Sequence of chain 1.D:
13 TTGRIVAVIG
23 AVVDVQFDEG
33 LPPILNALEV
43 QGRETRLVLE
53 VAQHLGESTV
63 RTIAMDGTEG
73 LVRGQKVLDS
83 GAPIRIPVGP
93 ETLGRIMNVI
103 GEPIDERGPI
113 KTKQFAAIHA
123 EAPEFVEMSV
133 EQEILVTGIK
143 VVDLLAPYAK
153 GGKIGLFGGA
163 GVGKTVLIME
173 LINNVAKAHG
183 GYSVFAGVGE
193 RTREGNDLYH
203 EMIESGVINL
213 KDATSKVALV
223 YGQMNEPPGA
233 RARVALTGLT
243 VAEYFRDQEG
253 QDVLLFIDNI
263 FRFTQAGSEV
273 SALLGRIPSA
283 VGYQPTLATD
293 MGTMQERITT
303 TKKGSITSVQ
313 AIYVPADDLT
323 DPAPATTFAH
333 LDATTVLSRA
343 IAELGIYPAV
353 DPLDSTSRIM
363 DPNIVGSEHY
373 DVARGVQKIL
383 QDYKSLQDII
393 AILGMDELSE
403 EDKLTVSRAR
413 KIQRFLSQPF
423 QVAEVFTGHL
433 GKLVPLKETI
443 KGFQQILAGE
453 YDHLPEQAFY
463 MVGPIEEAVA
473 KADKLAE

Sequence of chain 1.A:
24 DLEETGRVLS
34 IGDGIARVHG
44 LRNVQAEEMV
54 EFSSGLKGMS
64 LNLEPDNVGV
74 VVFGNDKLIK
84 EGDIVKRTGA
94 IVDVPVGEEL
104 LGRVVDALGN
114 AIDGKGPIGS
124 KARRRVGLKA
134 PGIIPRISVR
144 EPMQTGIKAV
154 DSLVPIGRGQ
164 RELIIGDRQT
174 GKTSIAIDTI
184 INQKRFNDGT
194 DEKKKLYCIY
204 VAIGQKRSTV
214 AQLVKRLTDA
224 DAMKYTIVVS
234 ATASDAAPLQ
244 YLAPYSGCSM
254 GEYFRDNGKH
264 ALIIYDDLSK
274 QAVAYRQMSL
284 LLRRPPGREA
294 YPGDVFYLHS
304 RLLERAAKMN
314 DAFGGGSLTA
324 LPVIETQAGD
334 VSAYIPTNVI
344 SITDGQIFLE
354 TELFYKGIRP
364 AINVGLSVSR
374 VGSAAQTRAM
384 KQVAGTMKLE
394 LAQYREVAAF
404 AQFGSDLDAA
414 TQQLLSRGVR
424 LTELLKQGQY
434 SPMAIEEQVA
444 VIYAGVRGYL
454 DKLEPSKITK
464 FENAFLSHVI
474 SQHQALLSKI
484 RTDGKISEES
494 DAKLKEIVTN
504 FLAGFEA

The protein below binds the small molecule below.
Small molecule (SMILES): Nc1ncnc2c1ncn2[C@@H]1O[C@H](CO[P](=O)(O)O[P](=O)(O)NP(=O)(O)O)[C@@H](O)[C@H]1O

Binding-site contacts:
Ligand atom O2A contacts residue THR176 of chain 1.A at 3.5 Å.
Ligand atom O2A contacts residue GLY174 of chain 1.A at 3.7 Å.
Ligand atom O1B contacts residue GLY174 of chain 1.A at 3.0 Å (h-bond).
Ligand atom PA contacts residue GLY174 of chain 1.A at 3.6 Å.
Ligand atom O2B contacts residue MG1 of chain 1.P at 2.2 Å.
Ligand atom O5' contacts residue SER177 of chain 1.A at 3.6 Å (h-bond).
Ligand atom C2' contacts residue GLN432 of chain 1.A at 3.6 Å.
Ligand atom O3A contacts residue GLY174 of chain 1.A at 2.7 Å (h-bond).
Ligand atom O2B contacts residue LYS175 of chain 1.A at 3.3 Å (salt-bridge).
Ligand atom O5' contacts residue GLY174 of chain 1.A at 3.3 Å.
Ligand atom N7 contacts residue GLN432 of chain 1.A at 3.5 Å.
Ligand atom C5 contacts residue GLN432 of chain 1.A at 3.7 Å.
Ligand atom O1B contacts residue LYS175 of chain 1.A at 2.9 Å (salt-bridge).
Ligand atom O2B contacts residue THR176 of chain 1.A at 2.7 Å (h-bond).
Ligand atom O2A contacts residue SER177 of chain 1.A at 2.6 Å (h-bond).
Ligand atom O2G contacts residue MG1 of chain 1.P at 2.2 Å.
Ligand atom PB contacts residue GLY174 of chain 1.A at 3.5 Å.
Ligand atom O4' contacts residue PHE357 of chain 1.A at 3.4 Å.
Ligand atom O3G contacts residue GLN172 of chain 1.A at 3.0 Å (h-bond).
Ligand atom PB contacts residue MG1 of chain 1.P at 3.4 Å.
Ligand atom N6 contacts residue GLN430 of chain 1.A at 3.2 Å (h-bond).
Ligand atom C4 contacts residue GLN432 of chain 1.A at 3.7 Å.
Ligand atom O1B contacts residue THR173 of chain 1.A at 2.9 Å (h-bond).
Ligand atom N1 contacts residue GLN430 of chain 1.A at 3.7 Å.
Ligand atom N9 contacts residue GLN432 of chain 1.A at 3.5 Å (h-bond).
Ligand atom C8 contacts residue SER177 of chain 1.A at 2.7 Å.
Ligand atom N3B contacts residue GLN172 of chain 1.A at 3.2 Å.
Ligand atom PG contacts residue MG1 of chain 1.P at 3.4 Å.
Ligand atom N3B contacts residue MG1 of chain 1.P at 3.7 Å.
Ligand atom N6 contacts residue PRO363 of chain 1.A at 3.6 Å.
Ligand atom PB contacts residue LYS175 of chain 1.A at 3.2 Å.
Ligand atom C2 contacts residue ARG362 of chain 1.A at 3.5 Å.
Ligand atom O3A contacts residue THR176 of chain 1.A at 3.7 Å.
Ligand atom O1B contacts residue GLN172 of chain 1.A at 3.4 Å (h-bond).
Ligand atom N1 contacts residue ARG362 of chain 1.A at 3.4 Å.
Ligand atom O3A contacts residue LYS175 of chain 1.A at 2.8 Å (salt-bridge).
Ligand atom O2' contacts residue GLN432 of chain 1.A at 3.0 Å (h-bond).
Ligand atom PA contacts residue SER177 of chain 1.A at 3.7 Å.
Ligand atom C8 contacts residue GLN432 of chain 1.A at 3.5 Å.
Ligand atom N7 contacts residue SER177 of chain 1.A at 3.2 Å (h-bond).